Binding-site contacts:
Ligand atom C2 contacts residue ASP96 of chain 1.B at 3.5 Å.
Ligand atom O5 contacts residue SER22 of chain 1.B at 3.6 Å (h-bond).
Ligand atom C4 contacts residue ASP99 of chain 1.B at 3.9 Å.
Ligand atom O3 contacts residue CA1 of chain 1.K at 2.5 Å.
Ligand atom C5 contacts residue SER23 of chain 1.B at 3.9 Å.
Ligand atom C1 contacts residue SER23 of chain 1.B at 3.7 Å.
Ligand atom C3 contacts residue CA1 of chain 1.K at 3.4 Å.
Ligand atom O3 contacts residue ASP101 of chain 1.B at 2.9 Å (salt-bridge).
Ligand atom C2 contacts residue SER22 of chain 1.B at 3.5 Å.
Ligand atom C2 contacts residue CA1 of chain 1.K at 3.8 Å.
Ligand atom C6 contacts residue GLY114 of chain 1.C at 3.6 Å.
Ligand atom O5 contacts residue SER23 of chain 1.B at 3.0 Å (h-bond).
Ligand atom O4 contacts residue CA1 of chain 1.K at 2.5 Å.
Ligand atom O2 contacts residue ASP96 of chain 1.B at 2.6 Å (salt-bridge).
Ligand atom C6 contacts residue SER23 of chain 1.B at 3.8 Å.
Ligand atom O3 contacts residue CA1 of chain 1.J at 2.5 Å.
Ligand atom O1 contacts residue SER23 of chain 1.B at 4.1 Å.
Ligand atom C3 contacts residue CA1 of chain 1.J at 3.4 Å.
Ligand atom C5 contacts residue GLY114 of chain 1.C at 4.1 Å.
Ligand atom C6 contacts residue THR45 of chain 1.B at 4.0 Å.
Ligand atom O4 contacts residue ASP104 of chain 1.B at 3.9 Å.
Ligand atom O2 contacts residue GLY97 of chain 1.B at 4.0 Å.
Ligand atom C3 contacts residue ASP104 of chain 1.B at 3.8 Å.
Ligand atom C1 contacts residue SER22 of chain 1.B at 3.4 Å.
Ligand atom C2 contacts residue CA1 of chain 1.J at 3.3 Å.
Ligand atom O4 contacts residue SER22 of chain 1.B at 3.4 Å.
Ligand atom O3 contacts residue ASP104 of chain 1.B at 3.1 Å (salt-bridge).
Ligand atom C1 contacts residue ASP96 of chain 1.B at 3.8 Å.
Ligand atom C3 contacts residue ASP99 of chain 1.B at 3.2 Å.
Ligand atom O2 contacts residue CA1 of chain 1.J at 2.5 Å.
Ligand atom O2 contacts residue ASP99 of chain 1.B at 3.6 Å.
Ligand atom C4 contacts residue GLY114 of chain 1.C at 3.4 Å.
Ligand atom C2 contacts residue ASP104 of chain 1.B at 3.3 Å.
Ligand atom O4 contacts residue ASN21 of chain 1.B at 3.0 Å (h-bond).
Ligand atom O2 contacts residue ASP104 of chain 1.B at 3.3 Å (salt-bridge).
Ligand atom O6 contacts residue SER23 of chain 1.B at 3.4 Å.
Ligand atom O2 contacts residue GLU95 of chain 1.B at 3.4 Å (salt-bridge).
Ligand atom O3 contacts residue ASP99 of chain 1.B at 2.6 Å (salt-bridge).
Ligand atom C4 contacts residue CA1 of chain 1.K at 3.4 Å.
Ligand atom O4 contacts residue GLY114 of chain 1.C at 2.5 Å (h-bond).

Sequence of chain 1.B:
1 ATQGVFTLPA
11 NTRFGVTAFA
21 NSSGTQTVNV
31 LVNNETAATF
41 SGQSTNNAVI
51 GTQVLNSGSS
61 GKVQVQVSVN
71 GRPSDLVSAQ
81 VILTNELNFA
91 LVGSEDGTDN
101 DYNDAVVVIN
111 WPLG

This small molecule binds to this protein.
Small molecule (SMILES): OC[C@@H]1O[C@@H](O)[C@@H](O)[C@H](O)[C@@H]1O

Sequence of chain 1.C:
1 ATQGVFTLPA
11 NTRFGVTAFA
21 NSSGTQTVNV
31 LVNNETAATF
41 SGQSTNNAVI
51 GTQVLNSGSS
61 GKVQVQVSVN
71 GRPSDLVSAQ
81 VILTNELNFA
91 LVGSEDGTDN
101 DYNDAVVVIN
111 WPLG